A protein and the small-molecule ligand that binds it are described below.
Small molecule (SMILES): CC(=O)N[C@@H]1[C@@H](O)[C@H](O)[C@@H](CO)O[C@H]1O

Sequence of chain 1.C:
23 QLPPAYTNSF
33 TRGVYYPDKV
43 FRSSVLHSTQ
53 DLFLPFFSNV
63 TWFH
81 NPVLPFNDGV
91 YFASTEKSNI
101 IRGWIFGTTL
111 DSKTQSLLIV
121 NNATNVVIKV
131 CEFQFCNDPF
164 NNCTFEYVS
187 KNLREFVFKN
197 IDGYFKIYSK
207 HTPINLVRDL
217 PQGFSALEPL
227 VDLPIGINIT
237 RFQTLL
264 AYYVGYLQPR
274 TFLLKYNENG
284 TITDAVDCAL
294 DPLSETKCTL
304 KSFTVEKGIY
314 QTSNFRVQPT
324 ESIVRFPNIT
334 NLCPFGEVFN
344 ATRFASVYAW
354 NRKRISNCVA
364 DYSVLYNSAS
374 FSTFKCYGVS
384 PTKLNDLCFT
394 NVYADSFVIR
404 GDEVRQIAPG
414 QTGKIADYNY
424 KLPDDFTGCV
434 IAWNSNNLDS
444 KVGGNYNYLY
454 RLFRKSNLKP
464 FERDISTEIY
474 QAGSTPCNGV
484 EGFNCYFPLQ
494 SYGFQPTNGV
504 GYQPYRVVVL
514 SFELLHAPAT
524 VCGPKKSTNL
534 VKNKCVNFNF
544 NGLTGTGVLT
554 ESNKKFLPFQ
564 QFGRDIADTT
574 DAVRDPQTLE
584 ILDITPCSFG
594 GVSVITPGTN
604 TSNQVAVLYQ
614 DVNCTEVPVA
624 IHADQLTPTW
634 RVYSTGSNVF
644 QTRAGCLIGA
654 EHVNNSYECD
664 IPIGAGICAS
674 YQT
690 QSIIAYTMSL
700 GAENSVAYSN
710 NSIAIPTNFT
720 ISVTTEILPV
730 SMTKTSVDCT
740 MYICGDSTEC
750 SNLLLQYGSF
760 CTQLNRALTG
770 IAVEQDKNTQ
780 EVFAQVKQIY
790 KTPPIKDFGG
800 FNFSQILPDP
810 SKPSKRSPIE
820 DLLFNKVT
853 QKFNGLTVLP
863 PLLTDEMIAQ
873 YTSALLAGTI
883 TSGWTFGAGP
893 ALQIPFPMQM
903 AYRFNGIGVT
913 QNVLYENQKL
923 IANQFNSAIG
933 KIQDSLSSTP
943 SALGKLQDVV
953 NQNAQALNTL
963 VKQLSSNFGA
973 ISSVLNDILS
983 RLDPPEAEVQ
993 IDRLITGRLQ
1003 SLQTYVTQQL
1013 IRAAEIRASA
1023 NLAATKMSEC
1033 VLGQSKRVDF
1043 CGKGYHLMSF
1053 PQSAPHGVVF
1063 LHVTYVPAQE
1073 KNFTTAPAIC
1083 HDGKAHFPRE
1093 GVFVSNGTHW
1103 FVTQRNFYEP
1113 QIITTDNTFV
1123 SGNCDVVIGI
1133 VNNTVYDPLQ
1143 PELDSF

Binding-site contacts:
Ligand atom C4 contacts residue ASN657 of chain 1.C at 4.2 Å.
Ligand atom O7 contacts residue ASN657 of chain 1.C at 2.7 Å (h-bond).
Ligand atom C1 contacts residue ASN657 of chain 1.C at 1.4 Å.
Ligand atom C2 contacts residue ASN657 of chain 1.C at 2.4 Å.
Ligand atom C5 contacts residue ASN657 of chain 1.C at 3.6 Å.
Ligand atom C8 contacts residue HIS655 of chain 1.C at 3.8 Å.
Ligand atom C3 contacts residue ASN657 of chain 1.C at 3.8 Å.
Ligand atom C8 contacts residue ASN657 of chain 1.C at 4.3 Å.
Ligand atom N2 contacts residue ASN657 of chain 1.C at 2.9 Å (h-bond).
Ligand atom C7 contacts residue ASN657 of chain 1.C at 3.0 Å.
Ligand atom O5 contacts residue ASN657 of chain 1.C at 2.3 Å (h-bond).